Sequence of chain 1.E:
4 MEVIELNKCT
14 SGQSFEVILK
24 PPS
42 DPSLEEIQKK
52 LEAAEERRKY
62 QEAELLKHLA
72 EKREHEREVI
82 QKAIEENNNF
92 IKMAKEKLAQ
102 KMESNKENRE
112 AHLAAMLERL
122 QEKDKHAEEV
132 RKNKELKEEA

Binding-site contacts:
Ligand atom C6 contacts residue GLU87 of chain 1.E at 4.3 Å.
Ligand atom C10 contacts residue SER198 of chain 1.C at 3.5 Å.
Ligand atom O1 contacts residue SER158 of chain 1.C at 4.0 Å.
Ligand atom C5 contacts residue LYS163 of chain 1.C at 4.0 Å.
Ligand atom C10 contacts residue HIS197 of chain 1.C at 3.9 Å.
Ligand atom C8 contacts residue PHE91 of chain 1.E at 4.2 Å (hydrophobic).
Ligand atom C11 contacts residue PHE91 of chain 1.E at 4.2 Å (hydrophobic).
Ligand atom O contacts residue LYS164 of chain 1.C at 3.9 Å.
Ligand atom C contacts residue GLY400 of chain 1.B at 3.1 Å.
Ligand atom O contacts residue SER165 of chain 1.C at 3.8 Å.
Ligand atom C1 contacts residue GLY400 of chain 1.B at 4.1 Å.
Ligand atom O contacts residue SER198 of chain 1.C at 3.7 Å.
Ligand atom C9 contacts residue ASP199 of chain 1.C at 4.1 Å.
Ligand atom O contacts residue HIS197 of chain 1.C at 3.7 Å.
Ligand atom O1 contacts residue SER198 of chain 1.C at 4.0 Å.
Ligand atom S contacts residue LYS166 of chain 1.C at 4.2 Å.
Ligand atom C1 contacts residue LYS163 of chain 1.C at 3.8 Å.
Ligand atom O1 contacts residue HIS197 of chain 1.C at 2.9 Å (h-bond).
Ligand atom O1 contacts residue LYS164 of chain 1.C at 4.1 Å.
Ligand atom C9 contacts residue LYS163 of chain 1.C at 3.1 Å.
Ligand atom S contacts residue LYS164 of chain 1.C at 4.0 Å.
Ligand atom C10 contacts residue ASP199 of chain 1.C at 3.6 Å.
Ligand atom C2 contacts residue LYS163 of chain 1.C at 4.3 Å.
Ligand atom C10 contacts residue GLU196 of chain 1.C at 3.8 Å.
Ligand atom S contacts residue ASP199 of chain 1.C at 4.0 Å.
Ligand atom C2 contacts residue GLY400 of chain 1.B at 4.2 Å.
Ligand atom O1 contacts residue PHE91 of chain 1.E at 4.2 Å.
Ligand atom C6 contacts residue ASN88 of chain 1.E at 4.1 Å.
Ligand atom C5 contacts residue PHE91 of chain 1.E at 3.9 Å (hydrophobic).
Ligand atom C contacts residue LYS163 of chain 1.C at 3.7 Å.
Ligand atom C9 contacts residue LYS164 of chain 1.C at 3.7 Å.
Ligand atom S contacts residue SER198 of chain 1.C at 4.2 Å.
Ligand atom O1 contacts residue LYS166 of chain 1.C at 3.0 Å (salt-bridge).
Ligand atom C11 contacts residue GLU196 of chain 1.C at 3.3 Å.
Ligand atom C8 contacts residue LYS163 of chain 1.C at 3.6 Å.
Ligand atom S contacts residue HIS197 of chain 1.C at 3.7 Å.
Ligand atom C7 contacts residue PHE91 of chain 1.E at 4.2 Å (hydrophobic).
Ligand atom C6 contacts residue LYS163 of chain 1.C at 3.6 Å.
Ligand atom O contacts residue LYS166 of chain 1.C at 3.0 Å (salt-bridge).
Ligand atom O contacts residue ASP199 of chain 1.C at 3.2 Å (salt-bridge).

Sequence of chain 1.C:
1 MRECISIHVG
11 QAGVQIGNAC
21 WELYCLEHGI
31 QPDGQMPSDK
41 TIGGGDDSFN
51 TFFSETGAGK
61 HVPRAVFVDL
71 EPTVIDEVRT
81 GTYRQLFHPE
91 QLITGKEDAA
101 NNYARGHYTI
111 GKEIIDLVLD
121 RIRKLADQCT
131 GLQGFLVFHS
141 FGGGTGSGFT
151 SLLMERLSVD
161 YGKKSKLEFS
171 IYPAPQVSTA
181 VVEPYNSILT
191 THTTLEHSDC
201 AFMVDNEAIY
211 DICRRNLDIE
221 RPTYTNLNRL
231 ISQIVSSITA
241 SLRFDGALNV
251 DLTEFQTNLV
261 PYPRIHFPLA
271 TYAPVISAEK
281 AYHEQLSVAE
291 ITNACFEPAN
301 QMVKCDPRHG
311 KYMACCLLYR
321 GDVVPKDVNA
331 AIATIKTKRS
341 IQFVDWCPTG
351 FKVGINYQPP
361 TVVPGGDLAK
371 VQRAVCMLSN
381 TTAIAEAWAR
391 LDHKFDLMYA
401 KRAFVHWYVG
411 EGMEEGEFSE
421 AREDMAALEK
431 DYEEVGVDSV

Sequence of chain 1.B:
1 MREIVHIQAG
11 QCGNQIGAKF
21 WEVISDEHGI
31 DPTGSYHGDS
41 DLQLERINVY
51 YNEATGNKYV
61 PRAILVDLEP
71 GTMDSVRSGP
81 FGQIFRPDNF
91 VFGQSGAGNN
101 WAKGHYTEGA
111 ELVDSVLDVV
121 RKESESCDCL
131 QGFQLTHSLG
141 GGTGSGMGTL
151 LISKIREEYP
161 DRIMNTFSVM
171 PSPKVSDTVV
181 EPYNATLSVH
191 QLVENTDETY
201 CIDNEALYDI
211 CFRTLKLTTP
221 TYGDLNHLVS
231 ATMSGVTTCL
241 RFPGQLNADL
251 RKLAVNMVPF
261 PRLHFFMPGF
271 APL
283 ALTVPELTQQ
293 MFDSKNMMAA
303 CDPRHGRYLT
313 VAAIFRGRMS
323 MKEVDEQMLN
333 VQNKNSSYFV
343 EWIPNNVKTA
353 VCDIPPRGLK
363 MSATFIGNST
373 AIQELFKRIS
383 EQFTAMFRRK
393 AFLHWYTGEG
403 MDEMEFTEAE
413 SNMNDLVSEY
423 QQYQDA

The small molecule below binds the protein below.
Small molecule (SMILES): Cc1ccc(CN2CCS(=O)(=O)CC2)cc1